Sequence of chain 1.JA:
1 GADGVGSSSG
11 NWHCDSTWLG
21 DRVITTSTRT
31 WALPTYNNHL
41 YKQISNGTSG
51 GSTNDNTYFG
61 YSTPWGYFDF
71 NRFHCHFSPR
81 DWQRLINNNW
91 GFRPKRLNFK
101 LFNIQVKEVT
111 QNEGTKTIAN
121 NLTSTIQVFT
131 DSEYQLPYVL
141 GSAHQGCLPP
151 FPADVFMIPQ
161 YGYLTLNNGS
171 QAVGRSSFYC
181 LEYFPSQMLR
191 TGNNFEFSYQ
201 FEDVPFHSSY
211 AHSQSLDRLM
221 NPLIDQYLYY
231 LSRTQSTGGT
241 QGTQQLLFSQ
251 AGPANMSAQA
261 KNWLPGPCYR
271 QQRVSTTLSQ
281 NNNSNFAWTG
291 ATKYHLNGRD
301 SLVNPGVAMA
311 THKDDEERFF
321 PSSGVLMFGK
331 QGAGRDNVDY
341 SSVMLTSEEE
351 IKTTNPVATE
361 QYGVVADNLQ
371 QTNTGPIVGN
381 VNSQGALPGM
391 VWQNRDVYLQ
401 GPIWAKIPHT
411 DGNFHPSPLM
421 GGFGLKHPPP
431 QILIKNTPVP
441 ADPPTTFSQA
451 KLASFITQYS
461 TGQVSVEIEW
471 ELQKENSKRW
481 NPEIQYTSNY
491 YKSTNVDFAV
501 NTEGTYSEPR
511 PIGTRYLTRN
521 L

The protein below binds the small molecule below.
Small molecule (SMILES): Nc1ncnc2c1ncn2[C@H]1C[C@H](O)[C@@H](COP(=O)(O)O)O1

Sequence of chain 1.KA:
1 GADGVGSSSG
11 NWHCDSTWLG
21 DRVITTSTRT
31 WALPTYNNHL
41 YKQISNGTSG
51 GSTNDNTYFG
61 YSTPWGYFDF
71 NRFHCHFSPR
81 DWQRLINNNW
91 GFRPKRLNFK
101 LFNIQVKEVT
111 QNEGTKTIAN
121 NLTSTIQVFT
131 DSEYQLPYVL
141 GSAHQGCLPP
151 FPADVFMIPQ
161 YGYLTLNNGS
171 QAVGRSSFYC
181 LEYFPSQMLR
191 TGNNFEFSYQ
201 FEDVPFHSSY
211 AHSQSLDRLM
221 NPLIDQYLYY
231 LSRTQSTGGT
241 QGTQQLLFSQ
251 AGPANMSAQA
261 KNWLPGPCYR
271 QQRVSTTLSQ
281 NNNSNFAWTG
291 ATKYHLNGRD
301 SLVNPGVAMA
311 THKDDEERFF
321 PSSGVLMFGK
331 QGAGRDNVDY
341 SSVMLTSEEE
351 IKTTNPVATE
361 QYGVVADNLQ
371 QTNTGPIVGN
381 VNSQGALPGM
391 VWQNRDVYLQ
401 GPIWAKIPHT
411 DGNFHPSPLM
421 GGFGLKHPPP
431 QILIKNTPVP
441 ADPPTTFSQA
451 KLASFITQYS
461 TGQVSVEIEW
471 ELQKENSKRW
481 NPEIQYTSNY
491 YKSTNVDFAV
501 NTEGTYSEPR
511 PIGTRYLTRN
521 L

Binding-site contacts:
Ligand atom P contacts residue DC1 of chain 1.AE at 1.6 Å.
Ligand atom N6 contacts residue ASN394 of chain 1.JA at 4.3 Å.
Ligand atom C2' contacts residue PRO416 of chain 1.JA at 4.5 Å (hydrophobic).
Ligand atom C5' contacts residue DC1 of chain 1.AE at 3.8 Å.
Ligand atom C5 contacts residue HIS415 of chain 1.JA at 4.3 Å.
Ligand atom C5 contacts residue PRO205 of chain 1.JA at 4.2 Å (hydrophobic).
Ligand atom C6 contacts residue PRO416 of chain 1.JA at 2.9 Å (hydrophobic).
Ligand atom N3 contacts residue PRO205 of chain 1.JA at 4.4 Å.
Ligand atom N6 contacts residue SER417 of chain 1.JA at 3.5 Å.
Ligand atom C8 contacts residue PRO416 of chain 1.JA at 4.5 Å (hydrophobic).
Ligand atom N7 contacts residue PRO416 of chain 1.JA at 3.7 Å.
Ligand atom C2 contacts residue GLY424 of chain 1.JA at 4.1 Å.
Ligand atom N3 contacts residue PRO416 of chain 1.JA at 4.1 Å.
Ligand atom N1 contacts residue PRO416 of chain 1.JA at 3.4 Å (h-bond).
Ligand atom C8 contacts residue HIS415 of chain 1.JA at 3.3 Å.
Ligand atom O4' contacts residue DC1 of chain 1.AE at 4.2 Å.
Ligand atom C2 contacts residue PRO416 of chain 1.JA at 4.2 Å (hydrophobic).
Ligand atom N7 contacts residue HIS415 of chain 1.JA at 3.0 Å (h-bond).
Ligand atom N6 contacts residue PRO416 of chain 1.JA at 2.8 Å (h-bond).
Ligand atom O5' contacts residue DC1 of chain 1.AE at 2.5 Å (h-bond).
Ligand atom N1 contacts residue PRO205 of chain 1.JA at 4.0 Å.
Ligand atom N6 contacts residue PRO205 of chain 1.JA at 4.2 Å.
Ligand atom N1 contacts residue GLY424 of chain 1.JA at 3.9 Å.
Ligand atom OP1 contacts residue DC1 of chain 1.AE at 2.5 Å (h-bond).
Ligand atom N9 contacts residue PRO416 of chain 1.JA at 4.3 Å.
Ligand atom OP2 contacts residue DC1 of chain 1.AE at 2.5 Å (h-bond).
Ligand atom C5 contacts residue PRO416 of chain 1.JA at 3.2 Å (hydrophobic).
Ligand atom OP2 contacts residue ASP411 of chain 1.KA at 4.2 Å.
Ligand atom C2 contacts residue PRO205 of chain 1.JA at 4.0 Å (hydrophobic).
Ligand atom C4 contacts residue PRO416 of chain 1.JA at 4.0 Å (hydrophobic).
Ligand atom C6 contacts residue PRO205 of chain 1.JA at 3.9 Å (hydrophobic).